Binding-site contacts:
Ligand atom O2 contacts residue SER18 of chain 1.M at 3.8 Å.
Ligand atom C10 contacts residue SER36 of chain 1.M at 3.6 Å.
Ligand atom C11 contacts residue ALA39 of chain 1.M at 3.9 Å (hydrophobic).
Ligand atom C10 contacts residue PEE1 of chain 1.NA at 3.7 Å.
Ligand atom O2 contacts residue HIS202 of chain 1.M at 2.4 Å (h-bond).
Ligand atom C3 contacts residue LEU22 of chain 1.M at 3.5 Å (hydrophobic).
Ligand atom C8 contacts residue HEM1 of chain 1.PA at 3.8 Å.
Ligand atom O4 contacts residue SER206 of chain 1.M at 3.8 Å.
Ligand atom O5 contacts residue HEM1 of chain 1.PA at 3.8 Å.
Ligand atom C4M contacts residue PHE221 of chain 1.M at 3.7 Å (hydrophobic).
Ligand atom C8 contacts residue LEU19 of chain 1.M at 3.9 Å (hydrophobic).
Ligand atom C4M contacts residue ILE28 of chain 1.M at 3.7 Å (hydrophobic).
Ligand atom C7 contacts residue LEU19 of chain 1.M at 3.9 Å (hydrophobic).
Ligand atom C1M contacts residue LEU19 of chain 1.M at 4.0 Å (hydrophobic).
Ligand atom C2 contacts residue LEU22 of chain 1.M at 3.6 Å (hydrophobic).
Ligand atom O3 contacts residue LEU22 of chain 1.M at 3.1 Å.
Ligand atom C1 contacts residue SER18 of chain 1.M at 3.6 Å.
Ligand atom O2 contacts residue LEU22 of chain 1.M at 3.2 Å.
Ligand atom O3 contacts residue SER206 of chain 1.M at 3.5 Å (h-bond).
Ligand atom C3M contacts residue LEU201 of chain 1.M at 3.6 Å (hydrophobic).
Ligand atom C6 contacts residue PHE221 of chain 1.M at 3.7 Å (hydrophobic).
Ligand atom C3M contacts residue SER206 of chain 1.M at 3.1 Å.
Ligand atom C4M contacts residue TYR225 of chain 1.M at 4.0 Å (hydrophobic).
Ligand atom O5 contacts residue PHE221 of chain 1.M at 3.2 Å.
Ligand atom C2 contacts residue SER18 of chain 1.M at 3.9 Å.
Ligand atom C1 contacts residue HIS202 of chain 1.M at 3.9 Å.
Ligand atom C7 contacts residue PHE221 of chain 1.M at 3.9 Å (hydrophobic).
Ligand atom C3M contacts residue LEU22 of chain 1.M at 3.9 Å (hydrophobic).
Ligand atom C4M contacts residue ALA24 of chain 1.M at 3.9 Å (hydrophobic).
Ligand atom C5 contacts residue HEM1 of chain 1.PA at 3.9 Å.
Ligand atom C1M contacts residue SER18 of chain 1.M at 3.2 Å.
Ligand atom C4 contacts residue HEM1 of chain 1.PA at 4.0 Å.
Ligand atom C9 contacts residue LEU19 of chain 1.M at 3.9 Å (hydrophobic).
Ligand atom C10 contacts residue LEU19 of chain 1.M at 3.9 Å (hydrophobic).
Ligand atom C5 contacts residue PHE221 of chain 1.M at 3.3 Å (hydrophobic).
Ligand atom C12 contacts residue LEU198 of chain 1.M at 3.7 Å (hydrophobic).
Ligand atom C2 contacts residue HIS202 of chain 1.M at 3.5 Å.
Ligand atom C4 contacts residue PHE221 of chain 1.M at 3.8 Å (hydrophobic).
Ligand atom C1M contacts residue HIS202 of chain 1.M at 3.4 Å.
Ligand atom O5 contacts residue ASP229 of chain 1.M at 3.4 Å (salt-bridge).

Sequence of chain 1.M:
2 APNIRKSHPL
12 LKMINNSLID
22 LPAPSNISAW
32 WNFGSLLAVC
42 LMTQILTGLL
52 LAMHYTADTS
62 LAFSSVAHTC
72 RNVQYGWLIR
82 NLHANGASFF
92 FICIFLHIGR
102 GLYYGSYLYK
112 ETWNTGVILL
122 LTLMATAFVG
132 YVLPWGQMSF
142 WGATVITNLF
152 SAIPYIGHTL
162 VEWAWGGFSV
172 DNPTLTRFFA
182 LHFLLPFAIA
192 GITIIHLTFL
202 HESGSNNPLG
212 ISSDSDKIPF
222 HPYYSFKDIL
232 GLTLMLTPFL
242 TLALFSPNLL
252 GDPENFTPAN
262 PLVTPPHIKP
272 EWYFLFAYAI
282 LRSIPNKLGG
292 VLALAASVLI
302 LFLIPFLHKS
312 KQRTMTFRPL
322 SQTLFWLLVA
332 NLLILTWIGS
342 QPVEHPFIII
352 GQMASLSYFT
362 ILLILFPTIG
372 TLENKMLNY

This protein binds this small molecule.
Small molecule (SMILES): COC1=C(OC)C(=O)C(C/C=C(\C)CC/C=C(\C)CC/C=C(\C)CC/C=C(\C)CC/C=C(\C)CC/C=C(\C)CC/C=C(\C)CC/C=C(\C)CC/C=C(\C)CCC=C(C)C)=C(C)C1=O